Sequence of chain 3.D:
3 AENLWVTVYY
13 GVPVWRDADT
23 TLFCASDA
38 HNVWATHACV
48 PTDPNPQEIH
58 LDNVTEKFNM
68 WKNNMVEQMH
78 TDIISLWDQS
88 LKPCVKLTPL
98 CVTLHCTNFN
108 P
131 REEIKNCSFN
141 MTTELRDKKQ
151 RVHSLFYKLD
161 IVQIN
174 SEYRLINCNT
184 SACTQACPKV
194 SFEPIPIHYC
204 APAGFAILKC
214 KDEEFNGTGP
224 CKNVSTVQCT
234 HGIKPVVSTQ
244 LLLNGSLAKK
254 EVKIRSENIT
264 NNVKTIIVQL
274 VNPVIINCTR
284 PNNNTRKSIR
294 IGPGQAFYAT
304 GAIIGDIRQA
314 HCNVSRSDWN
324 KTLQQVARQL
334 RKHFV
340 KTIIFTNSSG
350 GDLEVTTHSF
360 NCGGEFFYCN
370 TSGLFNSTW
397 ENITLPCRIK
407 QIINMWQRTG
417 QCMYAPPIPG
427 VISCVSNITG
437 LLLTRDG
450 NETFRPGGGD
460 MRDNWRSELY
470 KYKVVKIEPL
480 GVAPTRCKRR

The protein below binds the small molecule below.
Small molecule (SMILES): CC(=O)N[C@H]1[C@H](O[C@H]2[C@H](O)[C@@H](NC(C)=O)CO[C@@H]2CO)O[C@H](CO)[C@@H](O)[C@@H]1O

Binding-site contacts:
Ligand atom C8 contacts residue ASN369 of chain 3.D at 4.4 Å.
Ligand atom O5 contacts residue ASN369 of chain 3.D at 2.3 Å (h-bond).
Ligand atom C6 contacts residue NAG1 of chain 3.T at 3.7 Å.
Ligand atom O7 contacts residue NAG1 of chain 3.T at 4.3 Å.
Ligand atom O6 contacts residue NAG1 of chain 3.T at 3.4 Å.
Ligand atom C5 contacts residue ASN369 of chain 3.D at 3.6 Å.
Ligand atom C2 contacts residue ASN369 of chain 3.D at 2.5 Å.
Ligand atom C1 contacts residue SER371 of chain 3.D at 3.7 Å.
Ligand atom C5 contacts residue SER371 of chain 3.D at 4.1 Å.
Ligand atom O5 contacts residue SER371 of chain 3.D at 4.2 Å.
Ligand atom O7 contacts residue ASN369 of chain 3.D at 3.2 Å (h-bond).
Ligand atom N2 contacts residue ASN369 of chain 3.D at 2.9 Å (h-bond).
Ligand atom C7 contacts residue ASN369 of chain 3.D at 3.2 Å.
Ligand atom C5 contacts residue NAG1 of chain 3.T at 4.2 Å.
Ligand atom C8 contacts residue NAG1 of chain 3.T at 4.1 Å.
Ligand atom C3 contacts residue ASN369 of chain 3.D at 3.8 Å.
Ligand atom C1 contacts residue ASN369 of chain 3.D at 1.4 Å.
Ligand atom C4 contacts residue ASN369 of chain 3.D at 4.2 Å.